Sequence of chain 1.A:
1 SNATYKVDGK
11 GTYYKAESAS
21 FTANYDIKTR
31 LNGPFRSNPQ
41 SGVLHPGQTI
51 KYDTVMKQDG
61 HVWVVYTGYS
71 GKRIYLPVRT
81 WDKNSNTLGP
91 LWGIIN

Binding-site contacts:
Ligand atom C3 contacts residue ARG36 of chain 1.A at 3.6 Å.
Ligand atom O1' contacts residue ILE27 of chain 1.A at 3.7 Å.
Ligand atom C5 contacts residue GOL1 of chain 1.F at 4.0 Å.
Ligand atom O2 contacts residue PRO77 of chain 1.A at 3.5 Å.
Ligand atom C2 contacts residue PRO77 of chain 1.A at 4.2 Å (hydrophobic).
Ligand atom C2 contacts residue TRP92 of chain 1.A at 4.3 Å (hydrophobic).
Ligand atom C3 contacts residue HIS61 of chain 1.A at 3.9 Å.
Ligand atom C4 contacts residue ARG36 of chain 1.A at 4.1 Å.
Ligand atom C6 contacts residue GOL1 of chain 1.F at 4.4 Å.
Ligand atom O1' contacts residue ASP26 of chain 1.A at 4.1 Å.
Ligand atom C4 contacts residue TRP92 of chain 1.A at 3.5 Å (hydrophobic).
Ligand atom C3 contacts residue TRP92 of chain 1.A at 3.9 Å (hydrophobic).
Ligand atom C1' contacts residue LYS28 of chain 1.A at 4.1 Å.
Ligand atom C5 contacts residue TRP92 of chain 1.A at 3.7 Å (hydrophobic).
Ligand atom C3 contacts residue PRO77 of chain 1.A at 4.2 Å (hydrophobic).
Ligand atom C4 contacts residue GOL1 of chain 1.F at 3.8 Å.
Ligand atom O2 contacts residue LYS28 of chain 1.A at 3.8 Å.
Ligand atom C3 contacts residue GOL1 of chain 1.F at 4.1 Å.
Ligand atom C6 contacts residue TRP92 of chain 1.A at 4.2 Å (hydrophobic).
Ligand atom C4 contacts residue HIS61 of chain 1.A at 3.4 Å.
Ligand atom C5 contacts residue HIS61 of chain 1.A at 4.4 Å.
Ligand atom O1' contacts residue LYS28 of chain 1.A at 2.9 Å (salt-bridge).

A small-molecule ligand and the protein it binds are described below.
Small molecule (SMILES): O=C(O)c1ccccc1O